Sequence of chain 1.E:
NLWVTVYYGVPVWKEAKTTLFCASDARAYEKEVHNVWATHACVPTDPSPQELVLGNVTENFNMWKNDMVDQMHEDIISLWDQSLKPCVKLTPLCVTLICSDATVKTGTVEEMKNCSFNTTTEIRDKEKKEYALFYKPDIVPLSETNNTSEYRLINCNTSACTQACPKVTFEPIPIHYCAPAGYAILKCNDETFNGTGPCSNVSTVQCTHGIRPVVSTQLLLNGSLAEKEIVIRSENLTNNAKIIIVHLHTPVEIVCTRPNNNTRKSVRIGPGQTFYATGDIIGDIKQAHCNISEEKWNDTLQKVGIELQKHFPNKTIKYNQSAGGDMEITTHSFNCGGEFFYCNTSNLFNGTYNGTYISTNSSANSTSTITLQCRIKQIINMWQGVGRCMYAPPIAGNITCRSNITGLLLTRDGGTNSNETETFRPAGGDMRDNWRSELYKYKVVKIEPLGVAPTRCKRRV

The protein below binds the small molecule below.
Small molecule (SMILES): CC(=O)N[C@H]1[C@H](O[C@H]2[C@H](O)[C@@H](NC(C)=O)CO[C@@H]2CO)O[C@H](CO)[C@@H](O[C@@H]2O[C@H](CO[C@H]3O[C@H](CO)[C@@H](O)[C@H](O)[C@@H]3O)[C@@H](O)[C@H](O[C@H]3O[C@H](CO)[C@@H](O)[C@H](O)[C@@H]3O)[C@@H]2O)[C@@H]1O

Binding-site contacts:
Ligand atom C5 contacts residue ARG426 of chain 1.E at 3.3 Å.
Ligand atom C5 contacts residue NAG1 of chain 1.IA at 4.1 Å.
Ligand atom C6 contacts residue NAG1 of chain 1.IA at 3.7 Å.
Ligand atom O6 contacts residue CYS360 of chain 1.E at 4.2 Å.
Ligand atom O7 contacts residue ASN246 of chain 1.E at 4.2 Å.
Ligand atom O3 contacts residue CYS360 of chain 1.E at 4.0 Å.
Ligand atom C2 contacts residue ARG426 of chain 1.E at 4.3 Å.
Ligand atom C6 contacts residue GLU56 of chain 1.E at 3.8 Å.
Ligand atom O7 contacts residue PRO196 of chain 1.E at 4.1 Å.
Ligand atom C1 contacts residue SER427 of chain 1.E at 4.0 Å.
Ligand atom O3 contacts residue CYS425 of chain 1.E at 4.1 Å.
Ligand atom O4 contacts residue GLU195 of chain 1.E at 4.0 Å.
Ligand atom O5 contacts residue NAG1 of chain 1.IA at 3.8 Å.
Ligand atom N2 contacts residue ASN246 of chain 1.E at 2.9 Å (h-bond).
Ligand atom O5 contacts residue ARG426 of chain 1.E at 4.1 Å.
Ligand atom C7 contacts residue ASN359 of chain 1.E at 3.7 Å.
Ligand atom C8 contacts residue PHE358 of chain 1.E at 4.0 Å (hydrophobic).
Ligand atom C5 contacts residue ASN246 of chain 1.E at 3.7 Å.
Ligand atom N2 contacts residue SER427 of chain 1.E at 4.0 Å.
Ligand atom C8 contacts residue ASN359 of chain 1.E at 3.3 Å.
Ligand atom C7 contacts residue ASN246 of chain 1.E at 3.8 Å.
Ligand atom O5 contacts residue ASN246 of chain 1.E at 2.4 Å (h-bond).
Ligand atom C6 contacts residue ARG426 of chain 1.E at 4.3 Å.
Ligand atom C1 contacts residue ARG426 of chain 1.E at 4.0 Å.
Ligand atom O7 contacts residue ASN359 of chain 1.E at 3.5 Å (h-bond).
Ligand atom O6 contacts residue GLY361 of chain 1.E at 3.2 Å (h-bond).
Ligand atom C5 contacts residue GLU195 of chain 1.E at 3.9 Å.
Ligand atom C1 contacts residue ASN246 of chain 1.E at 1.4 Å.
Ligand atom C3 contacts residue ARG426 of chain 1.E at 3.4 Å.
Ligand atom C4 contacts residue ASN246 of chain 1.E at 4.2 Å.
Ligand atom O6 contacts residue THR193 of chain 1.E at 4.3 Å.
Ligand atom O6 contacts residue GLU56 of chain 1.E at 4.0 Å.
Ligand atom C8 contacts residue LEU245 of chain 1.E at 3.8 Å (hydrophobic).
Ligand atom O7 contacts residue ARG426 of chain 1.E at 3.8 Å.
Ligand atom C6 contacts residue GLY361 of chain 1.E at 3.7 Å.
Ligand atom C3 contacts residue ASN246 of chain 1.E at 3.8 Å.
Ligand atom C2 contacts residue ASN246 of chain 1.E at 2.4 Å.
Ligand atom C4 contacts residue ARG426 of chain 1.E at 3.6 Å.
Ligand atom O4 contacts residue ARG426 of chain 1.E at 3.5 Å (salt-bridge).
Ligand atom O6 contacts residue HIS58 of chain 1.E at 4.2 Å.